Binding-site contacts:
Ligand atom CG1 contacts residue VAL280 of chain 5.V at 4.0 Å (hydrophobic).
Ligand atom N contacts residue THR235 of chain 5.V at 3.5 Å (h-bond).
Ligand atom O contacts residue TYR94 of chain 5.V at 2.9 Å.
Ligand atom CG2 contacts residue PHE278 of chain 5.V at 3.7 Å (hydrophobic).
Ligand atom C contacts residue ASN227 of chain 5.V at 3.5 Å.
Ligand atom CG contacts residue HIS277 of chain 5.V at 3.8 Å.
Ligand atom O contacts residue HIS277 of chain 5.V at 3.4 Å.
Ligand atom N contacts residue ASN227 of chain 5.V at 3.0 Å (h-bond).
Ligand atom CG contacts residue TYR273 of chain 5.V at 3.6 Å (hydrophobic).
Ligand atom CG2 contacts residue ASN281 of chain 5.V at 3.6 Å.
Ligand atom O contacts residue ASN227 of chain 5.V at 3.6 Å.
Ligand atom CG2 contacts residue LEU286 of chain 5.V at 3.7 Å (hydrophobic).
Ligand atom CG2 contacts residue GLU236 of chain 5.V at 3.3 Å.
Ligand atom CG contacts residue LYS234 of chain 5.V at 3.3 Å.
Ligand atom CD1 contacts residue TYR94 of chain 5.V at 3.5 Å (hydrophobic).
Ligand atom O contacts residue ASN281 of chain 5.V at 2.6 Å (h-bond).
Ligand atom C contacts residue THR235 of chain 5.V at 3.6 Å.
Ligand atom C contacts residue THR235 of chain 5.V at 3.6 Å.
Ligand atom O contacts residue THR235 of chain 5.V at 3.0 Å (h-bond).
Ligand atom CB contacts residue HIS277 of chain 5.V at 3.7 Å.
Ligand atom O contacts residue THR235 of chain 5.V at 3.1 Å (h-bond).
Ligand atom C contacts residue ASN281 of chain 5.V at 3.8 Å.
Ligand atom N contacts residue THR235 of chain 5.V at 3.9 Å.
Ligand atom C contacts residue LEU286 of chain 5.V at 3.8 Å (hydrophobic).
Ligand atom CD contacts residue TYR273 of chain 5.V at 3.3 Å (hydrophobic).
Ligand atom CD1 contacts residue TYR91 of chain 5.V at 3.9 Å (hydrophobic).
Ligand atom CB contacts residue LEU286 of chain 5.V at 3.9 Å (hydrophobic).
Ligand atom CG contacts residue ASP233 of chain 5.V at 3.0 Å.
Ligand atom CB contacts residue TYR238 of chain 5.V at 3.6 Å (hydrophobic).
Ligand atom O contacts residue LEU286 of chain 5.V at 3.2 Å.
Ligand atom CA contacts residue ASN227 of chain 5.V at 3.7 Å.
Ligand atom CA contacts residue THR235 of chain 5.V at 3.6 Å.
Ligand atom C contacts residue TYR94 of chain 5.V at 4.0 Å (hydrophobic).
Ligand atom CD contacts residue HIS277 of chain 5.V at 3.9 Å.
Ligand atom N contacts residue TYR273 of chain 5.V at 3.9 Å.
Ligand atom CB contacts residue ASP233 of chain 5.V at 3.0 Å.
Ligand atom C contacts residue THR235 of chain 5.V at 3.6 Å.
Ligand atom O contacts residue LYS234 of chain 5.V at 3.6 Å.
Ligand atom CG1 contacts residue TYR94 of chain 5.V at 3.8 Å (hydrophobic).
Ligand atom CG2 contacts residue HIS277 of chain 5.V at 3.3 Å.

This protein binds this small molecule.
Small molecule (SMILES): CC[C@H](C)[C@H](NC(=O)[C@H](CO)NC(=O)[C@H](CCCN=C(N)N)NC(=O)[C@@H](NC(=O)[C@@H]1CCCN1C(=O)[C@@H]1CCCN1C(=O)[C@H](C)N)C(C)C)C(=O)N[C@H](C=O)Cc1ccc(O)cc1

Sequence of chain 5.V:
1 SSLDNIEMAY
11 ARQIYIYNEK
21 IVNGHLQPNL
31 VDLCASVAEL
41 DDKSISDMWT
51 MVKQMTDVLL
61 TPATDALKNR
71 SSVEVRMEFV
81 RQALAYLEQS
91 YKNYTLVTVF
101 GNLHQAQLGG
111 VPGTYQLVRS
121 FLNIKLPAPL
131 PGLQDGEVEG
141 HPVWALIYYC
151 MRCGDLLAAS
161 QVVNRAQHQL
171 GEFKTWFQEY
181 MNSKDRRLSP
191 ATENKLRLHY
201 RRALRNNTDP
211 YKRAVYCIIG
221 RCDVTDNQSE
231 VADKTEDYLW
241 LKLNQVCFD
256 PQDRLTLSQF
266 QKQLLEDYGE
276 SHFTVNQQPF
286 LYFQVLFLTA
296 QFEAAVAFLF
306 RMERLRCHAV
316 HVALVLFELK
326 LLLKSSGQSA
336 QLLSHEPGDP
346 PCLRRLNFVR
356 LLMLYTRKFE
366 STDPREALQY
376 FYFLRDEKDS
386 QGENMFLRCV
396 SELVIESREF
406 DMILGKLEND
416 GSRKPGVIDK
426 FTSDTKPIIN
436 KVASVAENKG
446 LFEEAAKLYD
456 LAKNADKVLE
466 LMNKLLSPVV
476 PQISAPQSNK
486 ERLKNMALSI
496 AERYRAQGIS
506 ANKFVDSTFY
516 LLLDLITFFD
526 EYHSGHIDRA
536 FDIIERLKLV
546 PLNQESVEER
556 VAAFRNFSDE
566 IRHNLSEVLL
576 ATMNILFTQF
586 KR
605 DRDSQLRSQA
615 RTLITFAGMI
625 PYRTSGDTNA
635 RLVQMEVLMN